This protein binds this small molecule.
Small molecule (SMILES): NC(=O)CC[C@H](NC[C@@H](O)[C@@H](O)[C@H](O)[C@H](O)CO)C(=O)O

Sequence of chain 1.B:
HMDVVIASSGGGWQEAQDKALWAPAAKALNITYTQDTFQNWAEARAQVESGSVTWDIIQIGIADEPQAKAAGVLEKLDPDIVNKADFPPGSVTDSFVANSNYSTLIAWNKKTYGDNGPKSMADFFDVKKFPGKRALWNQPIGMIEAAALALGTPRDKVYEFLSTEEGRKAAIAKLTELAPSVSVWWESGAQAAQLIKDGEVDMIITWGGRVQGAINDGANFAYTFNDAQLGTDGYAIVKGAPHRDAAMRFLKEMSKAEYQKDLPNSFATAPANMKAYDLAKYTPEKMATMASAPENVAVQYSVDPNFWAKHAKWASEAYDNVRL

Binding-site contacts:
Ligand atom CG contacts residue TRP32 of chain 1.B at 3.4 Å (hydrophobic).
Ligand atom CAK contacts residue TRP226 of chain 1.B at 3.7 Å (hydrophobic).
Ligand atom OE1 contacts residue TYR121 of chain 1.B at 3.6 Å.
Ligand atom CAK contacts residue ASP252 of chain 1.B at 3.6 Å.
Ligand atom OXT contacts residue SER28 of chain 1.B at 3.2 Å (h-bond).
Ligand atom CD contacts residue TRP32 of chain 1.B at 3.6 Å (hydrophobic).
Ligand atom OAB contacts residue ILE79 of chain 1.B at 3.4 Å.
Ligand atom NE2 contacts residue SER119 of chain 1.B at 2.8 Å (h-bond).
Ligand atom OAE contacts residue ASP252 of chain 1.B at 2.6 Å (salt-bridge).
Ligand atom O contacts residue TRP226 of chain 1.B at 3.3 Å.
Ligand atom CAH contacts residue GLY80 of chain 1.B at 3.7 Å.
Ligand atom OAB contacts residue ASP83 of chain 1.B at 2.8 Å (salt-bridge).
Ligand atom CD contacts residue TYR121 of chain 1.B at 3.8 Å (hydrophobic).
Ligand atom CB contacts residue TYR121 of chain 1.B at 3.5 Å (hydrophobic).
Ligand atom OAM contacts residue ILE79 of chain 1.B at 3.4 Å.
Ligand atom N contacts residue ASP252 of chain 1.B at 2.8 Å (salt-bridge).
Ligand atom CD contacts residue ASP252 of chain 1.B at 3.4 Å.
Ligand atom OAM contacts residue GLY80 of chain 1.B at 3.5 Å (h-bond).
Ligand atom OAE contacts residue TYR121 of chain 1.B at 3.0 Å (h-bond).
Ligand atom CB contacts residue ASP252 of chain 1.B at 3.3 Å.
Ligand atom OAM contacts residue GLN78 of chain 1.B at 3.0 Å (h-bond).
Ligand atom C contacts residue ARG229 of chain 1.B at 3.5 Å.
Ligand atom OAC contacts residue ASP83 of chain 1.B at 3.7 Å.
Ligand atom OXT contacts residue TRP32 of chain 1.B at 3.3 Å.
Ligand atom OXT contacts residue ARG229 of chain 1.B at 2.8 Å (salt-bridge).
Ligand atom CAJ contacts residue ASP252 of chain 1.B at 3.2 Å.
Ligand atom OAC contacts residue GLN58 of chain 1.B at 3.1 Å (h-bond).
Ligand atom OAB contacts residue GLY80 of chain 1.B at 3.0 Å (h-bond).
Ligand atom NE2 contacts residue ASP252 of chain 1.B at 2.9 Å (salt-bridge).
Ligand atom NE2 contacts residue TRP32 of chain 1.B at 3.3 Å.
Ligand atom OXT contacts residue TRP226 of chain 1.B at 3.5 Å.
Ligand atom OE1 contacts residue THR288 of chain 1.B at 2.8 Å (h-bond).
Ligand atom CA contacts residue ASP252 of chain 1.B at 3.6 Å.
Ligand atom C contacts residue TRP226 of chain 1.B at 3.2 Å (hydrophobic).
Ligand atom CAG contacts residue GLN58 of chain 1.B at 3.4 Å.
Ligand atom CA contacts residue TRP226 of chain 1.B at 3.5 Å (hydrophobic).
Ligand atom O contacts residue ARG229 of chain 1.B at 2.7 Å (salt-bridge).
Ligand atom CG contacts residue ASP252 of chain 1.B at 3.3 Å.
Ligand atom NE2 contacts residue TYR121 of chain 1.B at 3.5 Å.
Ligand atom CAF contacts residue ASP83 of chain 1.B at 3.5 Å.